Sequence of chain 1.B:
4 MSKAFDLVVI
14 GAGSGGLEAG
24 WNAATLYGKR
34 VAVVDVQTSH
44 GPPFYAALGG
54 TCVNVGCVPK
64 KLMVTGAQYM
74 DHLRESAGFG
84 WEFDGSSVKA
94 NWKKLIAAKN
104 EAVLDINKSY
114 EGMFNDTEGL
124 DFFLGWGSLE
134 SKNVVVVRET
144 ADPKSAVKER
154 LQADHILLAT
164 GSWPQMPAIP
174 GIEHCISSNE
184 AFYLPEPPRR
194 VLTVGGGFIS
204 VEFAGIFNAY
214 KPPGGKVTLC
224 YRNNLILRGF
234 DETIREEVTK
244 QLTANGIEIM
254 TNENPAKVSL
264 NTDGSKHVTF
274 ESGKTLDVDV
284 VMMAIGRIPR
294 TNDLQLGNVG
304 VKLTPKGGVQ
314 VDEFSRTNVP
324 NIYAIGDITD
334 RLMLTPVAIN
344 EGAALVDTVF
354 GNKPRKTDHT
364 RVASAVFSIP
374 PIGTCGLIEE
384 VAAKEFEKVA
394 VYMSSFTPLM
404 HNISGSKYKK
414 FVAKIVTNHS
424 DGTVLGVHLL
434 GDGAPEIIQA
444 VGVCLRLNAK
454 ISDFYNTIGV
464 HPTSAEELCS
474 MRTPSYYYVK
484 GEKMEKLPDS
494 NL

Binding-site contacts:
Ligand atom CAI contacts residue TRP24 of chain 1.B at 4.1 Å (hydrophobic).
Ligand atom CAW contacts residue MET116 of chain 1.B at 3.7 Å (hydrophobic).
Ligand atom CAH contacts residue MET116 of chain 1.B at 4.2 Å (hydrophobic).
Ligand atom CAJ contacts residue LEU20 of chain 1.B at 3.9 Å (hydrophobic).
Ligand atom CAT contacts residue SER112 of chain 1.B at 3.6 Å.
Ligand atom SAM contacts residue MET116 of chain 1.B at 4.1 Å.
Ligand atom CBB contacts residue ASP119 of chain 1.B at 3.9 Å.
Ligand atom CAR contacts residue TRP24 of chain 1.B at 3.9 Å (hydrophobic).
Ligand atom NAY contacts residue MET116 of chain 1.B at 3.8 Å.
Ligand atom CAW contacts residue TRP24 of chain 1.B at 4.0 Å (hydrophobic).
Ligand atom CAZ contacts residue MET116 of chain 1.B at 4.1 Å (hydrophobic).
Ligand atom CAU contacts residue SER112 of chain 1.B at 4.2 Å.
Ligand atom CAI contacts residue GLU21 of chain 1.B at 4.3 Å.
Ligand atom CAX contacts residue GLY115 of chain 1.B at 4.0 Å.
Ligand atom SAM contacts residue TRP24 of chain 1.B at 4.0 Å.
Ligand atom CAP contacts residue MET116 of chain 1.B at 4.2 Å (hydrophobic).
Ligand atom CBA contacts residue ASP119 of chain 1.B at 3.2 Å.
Ligand atom CAZ contacts residue GLY115 of chain 1.B at 4.2 Å.
Ligand atom CAB contacts residue TRP24 of chain 1.B at 3.9 Å (hydrophobic).
Ligand atom CAI contacts residue MET116 of chain 1.B at 4.2 Å (hydrophobic).
Ligand atom CAU contacts residue MET116 of chain 1.B at 3.7 Å (hydrophobic).
Ligand atom CAI contacts residue LEU20 of chain 1.B at 3.7 Å (hydrophobic).
Ligand atom CAK contacts residue TYR113 of chain 1.B at 3.7 Å (hydrophobic).
Ligand atom NAG contacts residue GLU21 of chain 1.B at 4.1 Å.
Ligand atom CAQ contacts residue MET116 of chain 1.B at 4.2 Å (hydrophobic).
Ligand atom CBG contacts residue ASP119 of chain 1.B at 3.5 Å.
Ligand atom NAY contacts residue GLY115 of chain 1.B at 4.3 Å.
Ligand atom CAT contacts residue MET116 of chain 1.B at 4.1 Å (hydrophobic).
Ligand atom CAS contacts residue SER112 of chain 1.B at 4.2 Å.
Ligand atom CAX contacts residue ASP119 of chain 1.B at 4.3 Å.
Ligand atom CAV contacts residue TRP24 of chain 1.B at 4.3 Å (hydrophobic).
Ligand atom CBA contacts residue GLY115 of chain 1.B at 4.1 Å.
Ligand atom CAA contacts residue TRP24 of chain 1.B at 3.5 Å (hydrophobic).
Ligand atom CAR contacts residue MET116 of chain 1.B at 3.6 Å (hydrophobic).
Ligand atom CAJ contacts residue TYR113 of chain 1.B at 3.7 Å (hydrophobic).
Ligand atom NAO contacts residue TYR113 of chain 1.B at 4.0 Å.
Ligand atom CAX contacts residue MET116 of chain 1.B at 3.6 Å (hydrophobic).
Ligand atom CAH contacts residue TRP24 of chain 1.B at 3.7 Å (hydrophobic).
Ligand atom CAV contacts residue MET116 of chain 1.B at 3.5 Å (hydrophobic).
Ligand atom CAN contacts residue TYR113 of chain 1.B at 4.0 Å (hydrophobic).

The small molecule below binds the protein below.
Small molecule (SMILES): c1cc2c(ccn2CCC2CCNCC2)cc1-c1ncc(C2(N3CCCC3)CCCCC2)s1